Sequence of chain 1.D:
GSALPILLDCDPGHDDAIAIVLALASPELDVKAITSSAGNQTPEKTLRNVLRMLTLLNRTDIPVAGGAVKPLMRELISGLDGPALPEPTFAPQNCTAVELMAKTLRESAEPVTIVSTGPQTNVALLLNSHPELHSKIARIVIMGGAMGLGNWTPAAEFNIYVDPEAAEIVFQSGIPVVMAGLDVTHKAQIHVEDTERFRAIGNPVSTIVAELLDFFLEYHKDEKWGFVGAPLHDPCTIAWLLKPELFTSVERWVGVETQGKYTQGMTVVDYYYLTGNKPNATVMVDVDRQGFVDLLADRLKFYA

Binding-site contacts:
Ligand atom O2' contacts residue ASP242 of chain 1.D at 3.3 Å (salt-bridge).
Ligand atom N4' contacts residue GLU165 of chain 1.D at 3.9 Å.
Ligand atom O2' contacts residue ASP16 of chain 1.D at 3.4 Å (salt-bridge).
Ligand atom O2' contacts residue ASN40 of chain 1.D at 2.7 Å (h-bond).
Ligand atom O2' contacts residue CA1 of chain 1.L at 2.5 Å.
Ligand atom C4 contacts residue ASN159 of chain 1.D at 3.9 Å.
Ligand atom O2' contacts residue ASP15 of chain 1.D at 2.8 Å (salt-bridge).
Ligand atom C2' contacts residue CA1 of chain 1.L at 3.7 Å.
Ligand atom C5' contacts residue GLU165 of chain 1.D at 3.2 Å.
Ligand atom C3' contacts residue HIS241 of chain 1.D at 3.9 Å.
Ligand atom C1' contacts residue ASN40 of chain 1.D at 3.2 Å.
Ligand atom C3' contacts residue CA1 of chain 1.L at 3.8 Å.
Ligand atom C6 contacts residue HIS241 of chain 1.D at 3.9 Å.
Ligand atom O5' contacts residue ASN159 of chain 1.D at 3.0 Å (h-bond).
Ligand atom C5' contacts residue MET151 of chain 1.D at 3.7 Å (hydrophobic).
Ligand atom O5' contacts residue PHE166 of chain 1.D at 3.8 Å.
Ligand atom C4' contacts residue MET151 of chain 1.D at 3.4 Å (hydrophobic).
Ligand atom C5' contacts residue HIS241 of chain 1.D at 4.0 Å.
Ligand atom C2' contacts residue ASP15 of chain 1.D at 3.3 Å.
Ligand atom O3' contacts residue CA1 of chain 1.L at 2.9 Å.
Ligand atom O3' contacts residue ASP15 of chain 1.D at 3.6 Å.
Ligand atom C3' contacts residue ASP242 of chain 1.D at 3.3 Å.
Ligand atom C4' contacts residue GLU165 of chain 1.D at 3.4 Å.
Ligand atom O5' contacts residue GLU165 of chain 1.D at 2.7 Å (salt-bridge).
Ligand atom O3' contacts residue ASP242 of chain 1.D at 2.4 Å (salt-bridge).
Ligand atom N4' contacts residue ASN167 of chain 1.D at 3.3 Å (h-bond).
Ligand atom C4' contacts residue ASN167 of chain 1.D at 3.8 Å.
Ligand atom C3' contacts residue MET151 of chain 1.D at 3.5 Å (hydrophobic).
Ligand atom O3' contacts residue MET151 of chain 1.D at 3.3 Å (h-bond).
Ligand atom O3' contacts residue ASN167 of chain 1.D at 3.4 Å (h-bond).
Ligand atom N4' contacts residue PHE166 of chain 1.D at 3.9 Å.
Ligand atom C3' contacts residue ASP15 of chain 1.D at 3.3 Å.
Ligand atom C2 contacts residue ASN40 of chain 1.D at 3.7 Å.
Ligand atom N3 contacts residue TRP160 of chain 1.D at 3.3 Å.
Ligand atom C2 contacts residue PHE166 of chain 1.D at 3.9 Å (hydrophobic).
Ligand atom O3' contacts residue THR125 of chain 1.D at 3.2 Å (h-bond).
Ligand atom N3 contacts residue PHE166 of chain 1.D at 3.7 Å.
Ligand atom C1 contacts residue ASN40 of chain 1.D at 3.8 Å.
Ligand atom C2' contacts residue ASN40 of chain 1.D at 3.8 Å.
Ligand atom C5' contacts residue ASN159 of chain 1.D at 3.9 Å.

A protein and the small-molecule ligand that binds it are described below.
Small molecule (SMILES): Nc1ccc([C@@H]2N[C@H](CO)[C@@H](O)[C@H]2O)cc1N